Sequence of chain 1.A:
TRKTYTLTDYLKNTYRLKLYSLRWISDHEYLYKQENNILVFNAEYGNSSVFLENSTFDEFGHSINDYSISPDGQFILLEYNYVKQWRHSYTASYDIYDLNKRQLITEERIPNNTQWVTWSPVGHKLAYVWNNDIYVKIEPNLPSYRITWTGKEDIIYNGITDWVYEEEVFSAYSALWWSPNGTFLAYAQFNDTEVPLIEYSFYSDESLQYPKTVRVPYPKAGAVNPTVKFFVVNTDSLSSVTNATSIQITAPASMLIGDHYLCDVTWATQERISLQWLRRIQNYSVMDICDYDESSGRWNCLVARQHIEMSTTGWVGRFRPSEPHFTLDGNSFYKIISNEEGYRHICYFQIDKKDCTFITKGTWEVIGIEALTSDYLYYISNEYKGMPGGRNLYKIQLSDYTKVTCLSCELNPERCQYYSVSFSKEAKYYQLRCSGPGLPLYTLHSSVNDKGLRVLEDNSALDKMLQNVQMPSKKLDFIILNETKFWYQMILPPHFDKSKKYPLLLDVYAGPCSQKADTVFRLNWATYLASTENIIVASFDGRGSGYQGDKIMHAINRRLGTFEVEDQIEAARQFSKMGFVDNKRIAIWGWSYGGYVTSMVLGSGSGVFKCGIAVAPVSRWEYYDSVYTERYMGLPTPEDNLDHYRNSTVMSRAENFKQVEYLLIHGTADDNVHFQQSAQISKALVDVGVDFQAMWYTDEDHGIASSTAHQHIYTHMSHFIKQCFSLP

The protein below binds the small molecule below.
Small molecule (SMILES): CC(=O)N[C@H]1[C@H](O[C@H]2[C@H](O)[C@@H](NC(C)=O)CO[C@@H]2CO)O[C@H](CO)[C@@H](O)[C@@H]1O

Binding-site contacts:
Ligand atom C8 contacts residue PHE184 of chain 1.A at 3.6 Å (hydrophobic).
Ligand atom C8 contacts residue ASN181 of chain 1.A at 4.5 Å.
Ligand atom C8 contacts residue ASN234 of chain 1.A at 3.8 Å.
Ligand atom N2 contacts residue GLU271 of chain 1.A at 4.4 Å.
Ligand atom O4 contacts residue GLU294 of chain 1.A at 4.5 Å.
Ligand atom O7 contacts residue THR183 of chain 1.A at 4.3 Å.
Ligand atom C3 contacts residue THR183 of chain 1.A at 3.6 Å.
Ligand atom O4 contacts residue THR183 of chain 1.A at 4.5 Å.
Ligand atom C5 contacts residue ASN181 of chain 1.A at 3.6 Å.
Ligand atom N2 contacts residue GLU294 of chain 1.A at 4.5 Å.
Ligand atom O6 contacts residue GLU271 of chain 1.A at 2.7 Å (salt-bridge).
Ligand atom C7 contacts residue ASN234 of chain 1.A at 4.3 Å.
Ligand atom C1 contacts residue GLN270 of chain 1.A at 4.0 Å.
Ligand atom C5 contacts residue GLN270 of chain 1.A at 4.3 Å.
Ligand atom C1 contacts residue THR183 of chain 1.A at 3.1 Å.
Ligand atom C7 contacts residue ASN181 of chain 1.A at 3.3 Å.
Ligand atom C3 contacts residue GLU294 of chain 1.A at 4.0 Å.
Ligand atom C4 contacts residue ASN181 of chain 1.A at 4.2 Å.
Ligand atom C6 contacts residue GLN270 of chain 1.A at 3.9 Å.
Ligand atom C3 contacts residue ASN181 of chain 1.A at 3.8 Å.
Ligand atom O3 contacts residue GLU294 of chain 1.A at 3.5 Å (salt-bridge).
Ligand atom O6 contacts residue GLN270 of chain 1.A at 3.6 Å.
Ligand atom O7 contacts residue ASN181 of chain 1.A at 3.3 Å (h-bond).
Ligand atom O7 contacts residue ASN234 of chain 1.A at 3.8 Å.
Ligand atom C6 contacts residue GLU271 of chain 1.A at 3.2 Å.
Ligand atom N2 contacts residue THR183 of chain 1.A at 3.9 Å.
Ligand atom C2 contacts residue THR183 of chain 1.A at 3.7 Å.
Ligand atom O5 contacts residue THR183 of chain 1.A at 3.7 Å.
Ligand atom O5 contacts residue GLN270 of chain 1.A at 3.5 Å.
Ligand atom C8 contacts residue TYR292 of chain 1.A at 3.5 Å (hydrophobic).
Ligand atom N2 contacts residue ASN181 of chain 1.A at 2.9 Å (h-bond).
Ligand atom C2 contacts residue ASN181 of chain 1.A at 2.5 Å.
Ligand atom O5 contacts residue ASN181 of chain 1.A at 2.4 Å (h-bond).
Ligand atom C1 contacts residue ASN181 of chain 1.A at 1.4 Å.
Ligand atom C4 contacts residue THR183 of chain 1.A at 4.1 Å.
Ligand atom C5 contacts residue THR183 of chain 1.A at 3.4 Å.